Binding-site contacts:
Ligand atom O5 contacts residue ASN67 of chain 4.C at 2.5 Å (h-bond).
Ligand atom O6 contacts residue ASN67 of chain 4.C at 3.7 Å.
Ligand atom C7 contacts residue PHE90 of chain 4.C at 4.3 Å (hydrophobic).
Ligand atom C5 contacts residue ASN67 of chain 4.C at 3.8 Å.
Ligand atom N2 contacts residue ASN67 of chain 4.C at 2.8 Å (h-bond).
Ligand atom O7 contacts residue ASN67 of chain 4.C at 4.1 Å.
Ligand atom C1 contacts residue ASN67 of chain 4.C at 1.4 Å.
Ligand atom C8 contacts residue MET118 of chain 4.C at 4.0 Å (hydrophobic).
Ligand atom C2 contacts residue ASN67 of chain 4.C at 2.4 Å.
Ligand atom C7 contacts residue ASN67 of chain 4.C at 3.7 Å.
Ligand atom C4 contacts residue ASN67 of chain 4.C at 4.3 Å.
Ligand atom C8 contacts residue ARG89 of chain 4.C at 4.1 Å.
Ligand atom C3 contacts residue ASN67 of chain 4.C at 3.8 Å.
Ligand atom C8 contacts residue PHE90 of chain 4.C at 3.6 Å (hydrophobic).

Sequence of chain 4.C:
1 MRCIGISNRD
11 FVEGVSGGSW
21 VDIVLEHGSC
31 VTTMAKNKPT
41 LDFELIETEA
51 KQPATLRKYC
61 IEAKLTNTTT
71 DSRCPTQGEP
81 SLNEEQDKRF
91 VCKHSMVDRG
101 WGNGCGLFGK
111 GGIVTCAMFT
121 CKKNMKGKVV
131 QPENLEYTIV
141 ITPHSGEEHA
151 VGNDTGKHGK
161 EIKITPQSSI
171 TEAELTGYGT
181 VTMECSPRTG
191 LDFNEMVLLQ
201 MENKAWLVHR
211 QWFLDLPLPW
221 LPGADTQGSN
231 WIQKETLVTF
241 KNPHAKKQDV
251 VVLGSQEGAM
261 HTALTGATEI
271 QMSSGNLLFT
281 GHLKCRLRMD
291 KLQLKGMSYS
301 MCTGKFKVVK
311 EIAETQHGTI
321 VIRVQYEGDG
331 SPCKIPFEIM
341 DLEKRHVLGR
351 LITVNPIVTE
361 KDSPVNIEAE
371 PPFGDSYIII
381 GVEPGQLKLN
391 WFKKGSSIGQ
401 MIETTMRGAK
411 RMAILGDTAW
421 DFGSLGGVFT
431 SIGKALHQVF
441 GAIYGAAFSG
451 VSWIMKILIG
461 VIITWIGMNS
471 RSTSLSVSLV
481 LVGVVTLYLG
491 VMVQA

The protein below binds the small molecule below.
Small molecule (SMILES): CC(=O)N[C@@H]1[C@@H](O)[C@H](O)[C@@H](CO)O[C@H]1O